Binding-site contacts:
Ligand atom CB contacts residue VAL4 of chain 14.E at 4.4 Å (hydrophobic).
Ligand atom N contacts residue VAL4 of chain 14.E at 4.3 Å.
Ligand atom CG2 contacts residue VAL4 of chain 14.E at 3.4 Å (hydrophobic).
Ligand atom N contacts residue ALA2 of chain 14.E at 2.8 Å (h-bond).
Ligand atom CD contacts residue VAL4 of chain 14.E at 3.6 Å (hydrophobic).
Ligand atom CB contacts residue VAL4 of chain 14.E at 4.0 Å (hydrophobic).
Ligand atom CB contacts residue ALA2 of chain 14.E at 3.3 Å (hydrophobic).
Ligand atom CA contacts residue VAL4 of chain 14.E at 3.3 Å (hydrophobic).
Ligand atom OG contacts residue GLN3 of chain 14.E at 3.3 Å (h-bond).
Ligand atom N contacts residue VAL4 of chain 14.E at 3.1 Å (h-bond).
Ligand atom CG1 contacts residue GLN3 of chain 14.E at 3.3 Å.
Ligand atom CA contacts residue ALA2 of chain 14.E at 3.3 Å (hydrophobic).
Ligand atom CA contacts residue GLN3 of chain 14.E at 4.5 Å.
Ligand atom CG2 contacts residue GLN3 of chain 14.E at 3.5 Å.
Ligand atom CA contacts residue ALA2 of chain 14.E at 3.9 Å (hydrophobic).
Ligand atom O contacts residue VAL4 of chain 14.E at 4.4 Å.
Ligand atom OE1 contacts residue VAL4 of chain 14.E at 3.6 Å.
Ligand atom C contacts residue VAL4 of chain 14.E at 4.0 Å (hydrophobic).
Ligand atom CG2 contacts residue SER5 of chain 14.E at 3.4 Å.
Ligand atom C contacts residue ALA2 of chain 14.E at 3.5 Å (hydrophobic).
Ligand atom OE2 contacts residue VAL4 of chain 14.E at 3.7 Å.
Ligand atom O contacts residue VAL4 of chain 14.E at 3.2 Å (h-bond).
Ligand atom CB contacts residue ALA2 of chain 14.E at 4.4 Å (hydrophobic).
Ligand atom C contacts residue ALA2 of chain 14.E at 4.0 Å (hydrophobic).
Ligand atom CG contacts residue VAL4 of chain 14.E at 4.4 Å (hydrophobic).
Ligand atom O contacts residue ALA2 of chain 14.E at 4.0 Å.
Ligand atom OE1 contacts residue ASN25 of chain 14.E at 4.2 Å.
Ligand atom N contacts residue GLN3 of chain 14.E at 4.5 Å.
Ligand atom C contacts residue GLN3 of chain 14.E at 3.9 Å.
Ligand atom CA contacts residue VAL4 of chain 14.E at 4.1 Å (hydrophobic).
Ligand atom CG2 contacts residue ALA2 of chain 14.E at 4.0 Å (hydrophobic).
Ligand atom CG1 contacts residue ALA2 of chain 14.E at 4.5 Å (hydrophobic).
Ligand atom O contacts residue GLN3 of chain 14.E at 2.9 Å (h-bond).
Ligand atom C contacts residue VAL4 of chain 14.E at 3.5 Å (hydrophobic).
Ligand atom CB contacts residue GLN3 of chain 14.E at 3.7 Å.
Ligand atom CB contacts residue GLN3 of chain 14.E at 4.0 Å.

Sequence of chain 14.E:
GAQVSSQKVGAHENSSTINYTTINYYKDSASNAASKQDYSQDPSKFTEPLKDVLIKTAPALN

A small-molecule ligand and the protein it binds are described below.
Small molecule (SMILES): CC[C@H](C)[C@H](N)C(=O)N[C@@H](CO)C(=O)N[C@@H](CCC(=O)O)C(=O)N[C@H](C=O)C(C)C